Sequence of chain 1.B:
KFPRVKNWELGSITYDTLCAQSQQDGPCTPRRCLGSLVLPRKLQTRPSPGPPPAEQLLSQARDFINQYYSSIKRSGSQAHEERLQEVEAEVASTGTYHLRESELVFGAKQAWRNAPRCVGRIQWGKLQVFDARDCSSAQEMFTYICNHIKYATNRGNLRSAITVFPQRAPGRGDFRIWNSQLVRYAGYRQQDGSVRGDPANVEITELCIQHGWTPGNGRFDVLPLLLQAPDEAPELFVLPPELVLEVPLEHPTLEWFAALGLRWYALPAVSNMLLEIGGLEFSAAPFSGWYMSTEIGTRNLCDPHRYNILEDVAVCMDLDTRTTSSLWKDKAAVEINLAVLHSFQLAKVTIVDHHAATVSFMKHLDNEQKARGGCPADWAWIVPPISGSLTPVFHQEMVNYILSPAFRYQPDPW

Binding-site contacts:
Ligand atom O12 contacts residue MET322 of chain 1.B at 3.3 Å (h-bond).
Ligand atom C8 contacts residue PRO298 of chain 1.B at 4.2 Å (hydrophobic).
Ligand atom O11 contacts residue TYR321 of chain 1.B at 3.8 Å.
Ligand atom C8 contacts residue HEM1 of chain 1.L at 3.6 Å.
Ligand atom N2 contacts residue TRP320 of chain 1.B at 3.8 Å.
Ligand atom C8 contacts residue TRP320 of chain 1.B at 4.2 Å (hydrophobic).
Ligand atom C6 contacts residue HEM1 of chain 1.L at 3.6 Å.
Ligand atom C3 contacts residue HEM1 of chain 1.L at 3.3 Å.
Ligand atom C5 contacts residue VAL300 of chain 1.B at 4.4 Å (hydrophobic).
Ligand atom O11 contacts residue MET322 of chain 1.B at 3.8 Å.
Ligand atom N1 contacts residue TRP320 of chain 1.B at 3.2 Å (h-bond).
Ligand atom C5 contacts residue HEM1 of chain 1.L at 3.4 Å.
Ligand atom N1 contacts residue HEM1 of chain 1.L at 3.5 Å.
Ligand atom N1 contacts residue GLY319 of chain 1.B at 4.2 Å.
Ligand atom N2 contacts residue SER318 of chain 1.B at 4.1 Å.
Ligand atom O12 contacts residue HEM1 of chain 1.L at 3.6 Å.
Ligand atom O11 contacts residue HEM1 of chain 1.L at 3.7 Å.
Ligand atom C9 contacts residue HEM1 of chain 1.L at 3.7 Å.
Ligand atom N1 contacts residue PRO298 of chain 1.B at 3.6 Å.
Ligand atom C3 contacts residue PHE317 of chain 1.B at 3.9 Å (hydrophobic).
Ligand atom N10 contacts residue HEM1 of chain 1.L at 3.5 Å.
Ligand atom N2 contacts residue HEM1 of chain 1.L at 3.2 Å.
Ligand atom C4 contacts residue VAL300 of chain 1.B at 3.7 Å (hydrophobic).
Ligand atom C4 contacts residue HEM1 of chain 1.L at 3.7 Å.
Ligand atom N10 contacts residue MET322 of chain 1.B at 4.0 Å.
Ligand atom O12 contacts residue TRP320 of chain 1.B at 2.7 Å (h-bond).
Ligand atom O12 contacts residue TYR321 of chain 1.B at 3.1 Å.
Ligand atom C7 contacts residue HEM1 of chain 1.L at 3.5 Å.
Ligand atom C3 contacts residue PRO298 of chain 1.B at 4.0 Å (hydrophobic).
Ligand atom N2 contacts residue PRO298 of chain 1.B at 3.9 Å.
Ligand atom C3 contacts residue GLY319 of chain 1.B at 4.1 Å.
Ligand atom C4 contacts residue PHE317 of chain 1.B at 4.4 Å (hydrophobic).
Ligand atom O12 contacts residue PRO298 of chain 1.B at 4.2 Å.
Ligand atom N10 contacts residue TRP320 of chain 1.B at 3.9 Å.
Ligand atom C9 contacts residue PHE317 of chain 1.B at 4.5 Å (hydrophobic).
Ligand atom C9 contacts residue VAL300 of chain 1.B at 4.5 Å (hydrophobic).
Ligand atom N10 contacts residue TYR321 of chain 1.B at 4.0 Å.
Ligand atom O11 contacts residue GLU325 of chain 1.B at 3.5 Å.
Ligand atom N2 contacts residue GLY319 of chain 1.B at 3.2 Å (h-bond).

A small-molecule ligand and the protein it binds are described below.
Small molecule (SMILES): O=[N+]([O-])c1cccc2cn[nH]c12